This small molecule binds to this protein.
Small molecule (SMILES): CC(=O)N[C@@H]1[C@@H](O)[C@H](O)[C@@H](CO)O[C@H]1O

Sequence of chain 1.C:
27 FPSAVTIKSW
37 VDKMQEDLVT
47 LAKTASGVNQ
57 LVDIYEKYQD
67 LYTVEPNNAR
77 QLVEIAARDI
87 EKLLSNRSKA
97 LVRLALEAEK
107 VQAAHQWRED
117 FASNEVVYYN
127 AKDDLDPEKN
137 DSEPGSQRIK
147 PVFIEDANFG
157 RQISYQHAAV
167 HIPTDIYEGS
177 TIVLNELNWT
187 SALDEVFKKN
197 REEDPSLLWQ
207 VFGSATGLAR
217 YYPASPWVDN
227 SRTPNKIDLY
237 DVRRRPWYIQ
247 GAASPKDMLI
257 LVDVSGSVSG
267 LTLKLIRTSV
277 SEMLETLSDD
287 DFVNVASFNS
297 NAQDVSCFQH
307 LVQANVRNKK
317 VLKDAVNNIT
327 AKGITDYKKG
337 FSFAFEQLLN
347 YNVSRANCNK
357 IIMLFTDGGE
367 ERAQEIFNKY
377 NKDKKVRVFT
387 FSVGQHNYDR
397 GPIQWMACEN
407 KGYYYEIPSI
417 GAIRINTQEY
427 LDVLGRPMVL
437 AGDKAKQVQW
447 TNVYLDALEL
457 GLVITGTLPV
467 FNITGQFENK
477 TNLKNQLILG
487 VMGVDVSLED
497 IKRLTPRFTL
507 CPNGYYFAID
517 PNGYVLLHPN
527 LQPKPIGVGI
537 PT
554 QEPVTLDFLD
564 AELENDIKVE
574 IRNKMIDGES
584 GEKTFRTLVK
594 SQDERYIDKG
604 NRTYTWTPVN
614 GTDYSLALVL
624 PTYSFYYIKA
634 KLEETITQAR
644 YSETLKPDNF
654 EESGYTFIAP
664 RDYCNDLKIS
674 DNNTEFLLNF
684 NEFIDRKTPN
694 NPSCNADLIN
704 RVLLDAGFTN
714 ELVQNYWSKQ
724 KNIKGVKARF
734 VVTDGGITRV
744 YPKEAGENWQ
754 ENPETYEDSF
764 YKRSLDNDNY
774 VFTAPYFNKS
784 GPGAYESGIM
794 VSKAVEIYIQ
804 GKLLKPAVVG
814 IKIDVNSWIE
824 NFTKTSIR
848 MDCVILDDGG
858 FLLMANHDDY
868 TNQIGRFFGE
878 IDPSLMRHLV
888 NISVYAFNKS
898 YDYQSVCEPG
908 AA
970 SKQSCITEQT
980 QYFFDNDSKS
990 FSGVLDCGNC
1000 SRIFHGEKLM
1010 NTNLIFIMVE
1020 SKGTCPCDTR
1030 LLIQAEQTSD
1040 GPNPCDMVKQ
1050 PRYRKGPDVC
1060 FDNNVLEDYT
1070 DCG

Binding-site contacts:
Ligand atom O7 contacts residue ASN92 of chain 1.C at 3.8 Å.
Ligand atom O7 contacts residue LEU89 of chain 1.C at 4.1 Å.
Ligand atom C8 contacts residue LYS88 of chain 1.C at 4.4 Å.
Ligand atom C1 contacts residue LYS88 of chain 1.C at 4.5 Å.
Ligand atom O6 contacts residue GLU199 of chain 1.C at 3.6 Å.
Ligand atom C3 contacts residue LYS88 of chain 1.C at 4.1 Å.
Ligand atom C3 contacts residue ASN92 of chain 1.C at 3.8 Å.
Ligand atom C8 contacts residue ASP85 of chain 1.C at 4.2 Å.
Ligand atom N2 contacts residue LYS88 of chain 1.C at 4.1 Å.
Ligand atom C7 contacts residue LEU89 of chain 1.C at 4.3 Å (hydrophobic).
Ligand atom O5 contacts residue ASN92 of chain 1.C at 2.4 Å (h-bond).
Ligand atom C2 contacts residue ASN92 of chain 1.C at 2.5 Å.
Ligand atom C8 contacts residue LEU89 of chain 1.C at 3.6 Å (hydrophobic).
Ligand atom C8 contacts residue LEU500 of chain 1.C at 4.5 Å (hydrophobic).
Ligand atom N2 contacts residue ASN92 of chain 1.C at 2.9 Å (h-bond).
Ligand atom C5 contacts residue ASN92 of chain 1.C at 3.6 Å.
Ligand atom C7 contacts residue ASN92 of chain 1.C at 3.6 Å.
Ligand atom C1 contacts residue ASN92 of chain 1.C at 1.4 Å.
Ligand atom C4 contacts residue ASN92 of chain 1.C at 4.2 Å.